Sequence of chain 1.H:
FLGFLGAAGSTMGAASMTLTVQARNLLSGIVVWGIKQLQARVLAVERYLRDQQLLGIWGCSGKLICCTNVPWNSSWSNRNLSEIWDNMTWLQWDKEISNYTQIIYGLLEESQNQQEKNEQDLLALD

Binding-site contacts:
Ligand atom N2 contacts residue ASN126 of chain 1.H at 2.8 Å (h-bond).
Ligand atom C5 contacts residue ASN126 of chain 1.H at 3.7 Å.
Ligand atom C1 contacts residue ASN126 of chain 1.H at 1.5 Å.
Ligand atom O7 contacts residue GLU123 of chain 1.H at 4.2 Å.
Ligand atom C4 contacts residue ASN126 of chain 1.H at 4.2 Å.
Ligand atom C7 contacts residue ASN126 of chain 1.H at 3.2 Å.
Ligand atom O5 contacts residue ASN126 of chain 1.H at 2.4 Å (h-bond).
Ligand atom C8 contacts residue ASN126 of chain 1.H at 3.9 Å.
Ligand atom C2 contacts residue ASN126 of chain 1.H at 2.4 Å.
Ligand atom C7 contacts residue GLU123 of chain 1.H at 4.3 Å.
Ligand atom O7 contacts residue TYR127 of chain 1.H at 4.0 Å.
Ligand atom O7 contacts residue ASN126 of chain 1.H at 3.5 Å (h-bond).
Ligand atom C8 contacts residue GLU123 of chain 1.H at 3.3 Å.
Ligand atom C8 contacts residue SER125 of chain 1.H at 4.0 Å.
Ligand atom C8 contacts residue ILE124 of chain 1.H at 4.3 Å (hydrophobic).
Ligand atom C7 contacts residue LYS122 of chain 1.H at 4.2 Å.
Ligand atom C8 contacts residue LYS122 of chain 1.H at 3.0 Å.
Ligand atom C3 contacts residue ASN126 of chain 1.H at 3.8 Å.

A protein and the small-molecule ligand that binds it are described below.
Small molecule (SMILES): CC(=O)N[C@@H]1[C@@H](O)[C@H](O)[C@@H](CO)O[C@H]1O